Binding-site contacts:
Ligand atom C02 contacts residue TRP489 of chain 4.A at 3.6 Å (hydrophobic).
Ligand atom O09 contacts residue LYS171 of chain 1.A at 3.2 Å.
Ligand atom C16 contacts residue PHE121 of chain 1.A at 3.5 Å (hydrophobic).
Ligand atom O01 contacts residue TRP489 of chain 4.A at 3.4 Å.
Ligand atom C25 contacts residue PHE121 of chain 1.A at 3.6 Å (hydrophobic).
Ligand atom C17 contacts residue PHE121 of chain 1.A at 3.5 Å (hydrophobic).
Ligand atom C02 contacts residue ARG292 of chain 4.A at 3.5 Å.
Ligand atom C21 contacts residue TRP489 of chain 4.A at 3.6 Å (hydrophobic).
Ligand atom N07 contacts residue PRO112 of chain 1.A at 3.5 Å.
Ligand atom O31 contacts residue SER568 of chain 4.A at 3.2 Å.
Ligand atom O24 contacts residue PHE121 of chain 1.A at 3.2 Å.
Ligand atom C23 contacts residue TRP489 of chain 4.A at 3.6 Å (hydrophobic).
Ligand atom C10 contacts residue GLN175 of chain 1.A at 3.5 Å.
Ligand atom N30 contacts residue TRP489 of chain 4.A at 3.6 Å.
Ligand atom C06 contacts residue ARG292 of chain 4.A at 3.5 Å.
Ligand atom C29 contacts residue TRP489 of chain 4.A at 3.5 Å (hydrophobic).
Ligand atom N22 contacts residue ARG292 of chain 4.A at 3.3 Å (salt-bridge).
Ligand atom O01 contacts residue LYS171 of chain 1.A at 2.8 Å (salt-bridge).
Ligand atom N22 contacts residue PHE121 of chain 1.A at 3.6 Å.
Ligand atom N30 contacts residue GLY36 of chain 1.A at 3.3 Å.
Ligand atom O31 contacts residue TRP489 of chain 4.A at 3.5 Å.
Ligand atom C14 contacts residue GLY569 of chain 4.A at 3.5 Å.
Ligand atom O28 contacts residue TRP489 of chain 4.A at 3.1 Å (h-bond).
Ligand atom C23 contacts residue PHE121 of chain 1.A at 3.4 Å (hydrophobic).
Ligand atom O09 contacts residue PRO112 of chain 1.A at 3.5 Å.
Ligand atom O28 contacts residue MET485 of chain 4.A at 3.3 Å.
Ligand atom C27 contacts residue TRP489 of chain 4.A at 3.3 Å (hydrophobic).
Ligand atom C23 contacts residue ARG292 of chain 4.A at 3.5 Å.
Ligand atom C11 contacts residue PRO112 of chain 1.A at 3.6 Å (hydrophobic).
Ligand atom O31 contacts residue ARG292 of chain 4.A at 2.6 Å (salt-bridge).
Ligand atom O24 contacts residue ARG292 of chain 4.A at 2.8 Å (salt-bridge).
Ligand atom C25 contacts residue FAD1 of chain 4.C at 3.5 Å.
Ligand atom N15 contacts residue ARG292 of chain 4.A at 3.2 Å (salt-bridge).
Ligand atom C26 contacts residue TRP489 of chain 4.A at 3.4 Å (hydrophobic).
Ligand atom N15 contacts residue MET115 of chain 1.A at 3.4 Å (h-bond).
Ligand atom C14 contacts residue ASP291 of chain 4.A at 3.4 Å.
Ligand atom O05 contacts residue ARG292 of chain 4.A at 2.9 Å (salt-bridge).
Ligand atom O20 contacts residue GLY36 of chain 1.A at 3.3 Å.
Ligand atom C08 contacts residue PRO112 of chain 1.A at 3.3 Å (hydrophobic).
Ligand atom O20 contacts residue LYS171 of chain 1.A at 3.2 Å (salt-bridge).

A small-molecule ligand and the protein it binds are described below.
Small molecule (SMILES): COc1cc(OC)nc(Oc2cccc(Oc3nc(OC)cc(OC)n3)c2C(=O)O)n1

Sequence of chain 4.A:
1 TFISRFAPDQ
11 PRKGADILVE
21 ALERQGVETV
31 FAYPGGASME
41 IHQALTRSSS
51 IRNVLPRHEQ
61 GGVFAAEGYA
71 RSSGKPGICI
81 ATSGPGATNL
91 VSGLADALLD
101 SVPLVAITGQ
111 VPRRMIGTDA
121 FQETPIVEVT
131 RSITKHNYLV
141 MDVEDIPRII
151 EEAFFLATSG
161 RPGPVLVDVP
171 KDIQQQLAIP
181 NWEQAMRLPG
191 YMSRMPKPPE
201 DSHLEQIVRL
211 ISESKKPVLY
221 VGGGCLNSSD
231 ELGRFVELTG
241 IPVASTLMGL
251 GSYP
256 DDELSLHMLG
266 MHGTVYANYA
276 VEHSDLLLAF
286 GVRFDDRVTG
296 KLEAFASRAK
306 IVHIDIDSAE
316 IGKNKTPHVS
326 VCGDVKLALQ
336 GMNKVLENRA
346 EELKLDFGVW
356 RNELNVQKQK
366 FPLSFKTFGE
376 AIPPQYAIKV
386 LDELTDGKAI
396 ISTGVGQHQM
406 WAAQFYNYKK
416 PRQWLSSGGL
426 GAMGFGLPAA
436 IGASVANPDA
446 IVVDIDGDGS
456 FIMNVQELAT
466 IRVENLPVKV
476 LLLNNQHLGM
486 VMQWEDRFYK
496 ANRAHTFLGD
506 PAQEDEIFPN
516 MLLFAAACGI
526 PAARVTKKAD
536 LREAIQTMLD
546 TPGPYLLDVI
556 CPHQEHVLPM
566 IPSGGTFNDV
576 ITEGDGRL

Sequence of chain 1.A:
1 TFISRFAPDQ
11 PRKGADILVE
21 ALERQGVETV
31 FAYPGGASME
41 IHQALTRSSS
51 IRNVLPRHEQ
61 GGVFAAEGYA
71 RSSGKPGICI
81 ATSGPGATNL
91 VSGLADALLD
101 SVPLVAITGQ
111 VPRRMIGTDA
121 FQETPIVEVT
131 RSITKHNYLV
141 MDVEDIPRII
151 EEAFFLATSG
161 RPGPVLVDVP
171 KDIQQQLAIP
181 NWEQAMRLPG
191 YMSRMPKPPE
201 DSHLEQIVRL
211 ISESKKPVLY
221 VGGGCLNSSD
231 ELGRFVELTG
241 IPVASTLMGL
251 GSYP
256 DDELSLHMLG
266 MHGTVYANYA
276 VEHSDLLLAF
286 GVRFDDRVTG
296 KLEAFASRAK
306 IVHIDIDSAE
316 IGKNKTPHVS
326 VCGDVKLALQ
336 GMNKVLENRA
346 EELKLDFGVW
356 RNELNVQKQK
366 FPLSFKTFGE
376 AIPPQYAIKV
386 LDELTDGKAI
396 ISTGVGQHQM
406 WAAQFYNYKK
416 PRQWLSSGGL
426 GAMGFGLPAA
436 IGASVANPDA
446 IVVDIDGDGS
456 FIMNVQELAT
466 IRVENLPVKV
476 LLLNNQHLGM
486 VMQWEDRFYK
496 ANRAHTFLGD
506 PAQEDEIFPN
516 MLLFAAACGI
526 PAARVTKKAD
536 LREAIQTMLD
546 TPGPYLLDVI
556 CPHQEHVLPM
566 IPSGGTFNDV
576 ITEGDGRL